Sequence of chain 9.A:
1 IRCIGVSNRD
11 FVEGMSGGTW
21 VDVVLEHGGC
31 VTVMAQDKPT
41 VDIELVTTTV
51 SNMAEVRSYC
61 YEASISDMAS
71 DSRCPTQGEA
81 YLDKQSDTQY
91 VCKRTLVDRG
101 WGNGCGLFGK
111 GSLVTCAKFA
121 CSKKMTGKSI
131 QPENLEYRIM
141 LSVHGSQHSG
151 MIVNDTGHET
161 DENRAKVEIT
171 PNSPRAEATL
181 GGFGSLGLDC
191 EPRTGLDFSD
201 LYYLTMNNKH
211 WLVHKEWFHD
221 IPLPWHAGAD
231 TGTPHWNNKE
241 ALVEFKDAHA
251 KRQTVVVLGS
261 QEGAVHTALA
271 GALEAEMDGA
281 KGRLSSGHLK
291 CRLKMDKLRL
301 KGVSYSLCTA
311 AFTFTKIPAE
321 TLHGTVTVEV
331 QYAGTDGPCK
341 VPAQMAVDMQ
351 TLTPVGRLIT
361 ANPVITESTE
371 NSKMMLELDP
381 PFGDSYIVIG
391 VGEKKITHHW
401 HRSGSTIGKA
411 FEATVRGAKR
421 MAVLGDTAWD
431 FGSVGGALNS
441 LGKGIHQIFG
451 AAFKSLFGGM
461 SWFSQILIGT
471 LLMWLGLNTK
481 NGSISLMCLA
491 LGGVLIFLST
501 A

This protein binds this small molecule.
Small molecule (SMILES): CC(=O)N[C@H]1[C@H](O[C@H]2[C@H](O)[C@@H](NC(C)=O)CO[C@@H]2CO)O[C@H](CO)[C@@H](O)[C@@H]1O

Binding-site contacts:
Ligand atom N2 contacts residue THR156 of chain 9.A at 3.8 Å.
Ligand atom C3 contacts residue THR156 of chain 9.A at 4.0 Å.
Ligand atom C5 contacts residue THR156 of chain 9.A at 4.3 Å.
Ligand atom C2 contacts residue THR156 of chain 9.A at 3.9 Å.
Ligand atom C2 contacts residue ASN154 of chain 9.A at 4.0 Å.
Ligand atom C8 contacts residue ASN154 of chain 9.A at 3.9 Å.
Ligand atom C7 contacts residue ASN154 of chain 9.A at 3.5 Å.
Ligand atom C7 contacts residue GLY150 of chain 9.A at 4.3 Å.
Ligand atom O5 contacts residue ASN154 of chain 9.A at 4.0 Å.
Ligand atom C1 contacts residue ASN154 of chain 9.A at 3.0 Å.
Ligand atom O5 contacts residue THR156 of chain 9.A at 4.2 Å.
Ligand atom N2 contacts residue ASN154 of chain 9.A at 3.8 Å.
Ligand atom O7 contacts residue GLY150 of chain 9.A at 3.4 Å (h-bond).
Ligand atom C1 contacts residue THR156 of chain 9.A at 3.4 Å.
Ligand atom O7 contacts residue ASN154 of chain 9.A at 3.3 Å (h-bond).
Ligand atom C1 contacts residue MET151 of chain 9.A at 4.4 Å (hydrophobic).